Sequence of chain 1.A:
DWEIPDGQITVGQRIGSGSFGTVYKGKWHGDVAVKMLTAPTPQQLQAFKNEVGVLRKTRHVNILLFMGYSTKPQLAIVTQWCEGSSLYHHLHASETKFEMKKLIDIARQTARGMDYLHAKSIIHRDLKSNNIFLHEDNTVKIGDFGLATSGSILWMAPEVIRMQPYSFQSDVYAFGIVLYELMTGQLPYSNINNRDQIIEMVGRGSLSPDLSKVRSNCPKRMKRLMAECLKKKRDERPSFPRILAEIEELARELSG

This small molecule binds to this protein.
Small molecule (SMILES): C[C@@H](NC(=O)c1ncnc(N)c1Cl)c1ncc(C(=O)Nc2cc(C(F)(F)F)c(Cl)cn2)s1

Binding-site contacts:
Ligand atom C12 contacts residue LYS43 of chain 1.A at 3.3 Å.
Ligand atom N05 contacts residue GLN90 of chain 1.A at 3.6 Å (h-bond).
Ligand atom N08 contacts residue THR89 of chain 1.A at 3.1 Å (h-bond).
Ligand atom O27 contacts residue ASP154 of chain 1.A at 2.4 Å (salt-bridge).
Ligand atom C04 contacts residue CYS92 of chain 1.A at 3.8 Å (hydrophobic).
Ligand atom C14 contacts residue GLU61 of chain 1.A at 3.7 Å.
Ligand atom N11 contacts residue LYS43 of chain 1.A at 3.4 Å.
Ligand atom F25 contacts residue GLY153 of chain 1.A at 3.5 Å.
Ligand atom C29 contacts residue LYS43 of chain 1.A at 3.5 Å.
Ligand atom F24 contacts residue LEU127 of chain 1.A at 3.8 Å.
Ligand atom C04 contacts residue GLN90 of chain 1.A at 3.2 Å.
Ligand atom F25 contacts residue ILE152 of chain 1.A at 3.3 Å.
Ligand atom N01 contacts residue TRP91 of chain 1.A at 3.5 Å.
Ligand atom C14 contacts residue ASP154 of chain 1.A at 3.4 Å.
Ligand atom N17 contacts residue ASP154 of chain 1.A at 3.4 Å.
Ligand atom F24 contacts residue HIS134 of chain 1.A at 3.0 Å.
Ligand atom N17 contacts residue GLU61 of chain 1.A at 3.6 Å.
Ligand atom O27 contacts residue GLY153 of chain 1.A at 3.2 Å.
Ligand atom C26 contacts residue LEU65 of chain 1.A at 3.5 Å (hydrophobic).
Ligand atom S28 contacts residue PHE155 of chain 1.A at 3.7 Å.
Ligand atom N05 contacts residue LEU74 of chain 1.A at 3.6 Å.
Ligand atom C09 contacts residue THR89 of chain 1.A at 3.8 Å.
Ligand atom C13 contacts residue GLU61 of chain 1.A at 3.7 Å.
Ligand atom N15 contacts residue LEU65 of chain 1.A at 3.6 Å.
Ligand atom C29 contacts residue ILE87 of chain 1.A at 3.4 Å (hydrophobic).
Ligand atom N08 contacts residue ALA41 of chain 1.A at 3.7 Å.
Ligand atom C26 contacts residue ASP154 of chain 1.A at 3.8 Å.
Ligand atom C18 contacts residue ASP154 of chain 1.A at 3.7 Å.
Ligand atom N01 contacts residue CYS92 of chain 1.A at 3.2 Å (h-bond).
Ligand atom C16 contacts residue GLU61 of chain 1.A at 3.8 Å.
Ligand atom C29 contacts residue THR89 of chain 1.A at 3.6 Å.
Ligand atom N05 contacts residue THR89 of chain 1.A at 3.7 Å.
Ligand atom N03 contacts residue CYS92 of chain 1.A at 3.3 Å (h-bond).
Ligand atom C29 contacts residue ALA41 of chain 1.A at 3.4 Å (hydrophobic).
Ligand atom C06 contacts residue ALA41 of chain 1.A at 3.8 Å (hydrophobic).
Ligand atom C12 contacts residue GLU61 of chain 1.A at 3.3 Å.
Ligand atom C13 contacts residue ASP154 of chain 1.A at 3.7 Å.
Ligand atom C16 contacts residue ASP154 of chain 1.A at 3.6 Å.
Ligand atom N15 contacts residue GLU61 of chain 1.A at 2.9 Å (salt-bridge).
Ligand atom N11 contacts residue ILE87 of chain 1.A at 3.7 Å.